A small-molecule ligand and the protein it binds are described below.
Small molecule (SMILES): O=C(CCl)NCC1CCN(C(=O)C2(Nc3ccccc3)CCC2)CC1

Sequence of chain 2.B:
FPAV

Binding-site contacts:
Ligand atom C10 contacts residue VAL5 of chain 2.B at 3.9 Å (hydrophobic).
Ligand atom O2 contacts residue PRO172 of chain 2.A at 4.0 Å.
Ligand atom C1 contacts residue ILE173 of chain 2.A at 3.7 Å (hydrophobic).
Ligand atom C11 contacts residue PRO172 of chain 2.A at 3.3 Å (hydrophobic).
Ligand atom O1 contacts residue ARG46 of chain 2.A at 2.6 Å (salt-bridge).
Ligand atom C12 contacts residue VAL5 of chain 2.B at 4.2 Å (hydrophobic).
Ligand atom C3 contacts residue ILE173 of chain 2.A at 4.2 Å (hydrophobic).
Ligand atom N3 contacts residue VAL5 of chain 2.B at 4.2 Å.
Ligand atom C3 contacts residue PHE124 of chain 2.A at 3.8 Å (hydrophobic).
Ligand atom C14 contacts residue PHE124 of chain 2.A at 4.2 Å (hydrophobic).
Ligand atom C5 contacts residue ASN47 of chain 2.A at 3.8 Å.
Ligand atom C9 contacts residue VAL5 of chain 2.B at 4.1 Å (hydrophobic).
Ligand atom C13 contacts residue PHE124 of chain 2.A at 3.9 Å (hydrophobic).
Ligand atom C2 contacts residue GLU120 of chain 2.A at 3.5 Å.
Ligand atom C11 contacts residue ILE173 of chain 2.A at 3.9 Å (hydrophobic).
Ligand atom O2 contacts residue ILE224 of chain 2.A at 4.1 Å.
Ligand atom C12 contacts residue LYS127 of chain 2.A at 3.7 Å.
Ligand atom C1 contacts residue ARG46 of chain 2.A at 3.3 Å.
Ligand atom C12 contacts residue ILE173 of chain 2.A at 4.0 Å (hydrophobic).
Ligand atom C5 contacts residue PHE124 of chain 2.A at 3.9 Å (hydrophobic).
Ligand atom C13 contacts residue LYS127 of chain 2.A at 3.7 Å.
Ligand atom N1 contacts residue ILE173 of chain 2.A at 3.8 Å.
Ligand atom C12 contacts residue GLY176 of chain 2.A at 4.3 Å.
Ligand atom C11 contacts residue VAL5 of chain 2.B at 3.9 Å (hydrophobic).
Ligand atom O1 contacts residue PHE124 of chain 2.A at 4.2 Å.
Ligand atom C12 contacts residue PRO172 of chain 2.A at 4.2 Å (hydrophobic).
Ligand atom C14 contacts residue VAL5 of chain 2.B at 3.8 Å (hydrophobic).
Ligand atom C3 contacts residue CYS43 of chain 2.A at 4.2 Å (hydrophobic).
Ligand atom C10 contacts residue ILE224 of chain 2.A at 4.2 Å (hydrophobic).
Ligand atom C6 contacts residue ASN47 of chain 2.A at 3.4 Å.
Ligand atom C19 contacts residue ILE173 of chain 2.A at 4.1 Å (hydrophobic).
Ligand atom C17 contacts residue VAL5 of chain 2.B at 4.3 Å (hydrophobic).
Ligand atom C10 contacts residue PRO172 of chain 2.A at 4.2 Å (hydrophobic).
Ligand atom C1 contacts residue CYS43 of chain 2.A at 3.0 Å (hydrophobic).
Ligand atom O1 contacts residue ILE173 of chain 2.A at 3.6 Å.
Ligand atom C11 contacts residue GLY176 of chain 2.A at 4.0 Å.
Ligand atom O1 contacts residue CYS43 of chain 2.A at 3.5 Å (h-bond).
Ligand atom C2 contacts residue CYS43 of chain 2.A at 1.9 Å (hydrophobic).
Ligand atom C2 contacts residue ARG46 of chain 2.A at 3.2 Å.
Ligand atom N1 contacts residue CYS43 of chain 2.A at 3.8 Å.

Sequence of chain 2.A:
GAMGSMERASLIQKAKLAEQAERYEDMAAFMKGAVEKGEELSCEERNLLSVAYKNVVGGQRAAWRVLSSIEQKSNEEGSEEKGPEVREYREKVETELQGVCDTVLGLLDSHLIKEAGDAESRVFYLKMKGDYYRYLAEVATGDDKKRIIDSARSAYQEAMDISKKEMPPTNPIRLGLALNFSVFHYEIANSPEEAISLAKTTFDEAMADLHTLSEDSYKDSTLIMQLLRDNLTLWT